Binding-site contacts:
Ligand atom O7 contacts residue ASN237 of chain 1.E at 3.8 Å.
Ligand atom O5 contacts residue ASN237 of chain 1.E at 2.3 Å (h-bond).
Ligand atom C4 contacts residue ASN237 of chain 1.E at 4.3 Å.
Ligand atom N2 contacts residue ASN237 of chain 1.E at 3.1 Å (h-bond).
Ligand atom C7 contacts residue ASN237 of chain 1.E at 3.7 Å.
Ligand atom C8 contacts residue LYS217 of chain 1.E at 3.9 Å.
Ligand atom C8 contacts residue GLY216 of chain 1.E at 2.1 Å.
Ligand atom C5 contacts residue ASN237 of chain 1.E at 3.6 Å.
Ligand atom C8 contacts residue ASN218 of chain 1.E at 2.8 Å.
Ligand atom N2 contacts residue ASN218 of chain 1.E at 4.4 Å.
Ligand atom C2 contacts residue GLY216 of chain 1.E at 3.9 Å.
Ligand atom O7 contacts residue GLY216 of chain 1.E at 3.9 Å.
Ligand atom C3 contacts residue ASN237 of chain 1.E at 3.9 Å.
Ligand atom C8 contacts residue NAG1 of chain 1.I at 4.3 Å.
Ligand atom O7 contacts residue NAG1 of chain 1.I at 3.7 Å.
Ligand atom N2 contacts residue GLY216 of chain 1.E at 2.6 Å (h-bond).
Ligand atom C7 contacts residue ASN218 of chain 1.E at 3.4 Å.
Ligand atom C1 contacts residue GLY216 of chain 1.E at 4.3 Å.
Ligand atom O6 contacts residue ASN237 of chain 1.E at 4.4 Å.
Ligand atom C2 contacts residue ASN237 of chain 1.E at 2.6 Å.
Ligand atom O7 contacts residue ASN218 of chain 1.E at 3.5 Å (h-bond).
Ligand atom C7 contacts residue GLY216 of chain 1.E at 2.7 Å.
Ligand atom C7 contacts residue NAG1 of chain 1.I at 4.4 Å.
Ligand atom C1 contacts residue ASN237 of chain 1.E at 1.4 Å.

Sequence of chain 1.E:
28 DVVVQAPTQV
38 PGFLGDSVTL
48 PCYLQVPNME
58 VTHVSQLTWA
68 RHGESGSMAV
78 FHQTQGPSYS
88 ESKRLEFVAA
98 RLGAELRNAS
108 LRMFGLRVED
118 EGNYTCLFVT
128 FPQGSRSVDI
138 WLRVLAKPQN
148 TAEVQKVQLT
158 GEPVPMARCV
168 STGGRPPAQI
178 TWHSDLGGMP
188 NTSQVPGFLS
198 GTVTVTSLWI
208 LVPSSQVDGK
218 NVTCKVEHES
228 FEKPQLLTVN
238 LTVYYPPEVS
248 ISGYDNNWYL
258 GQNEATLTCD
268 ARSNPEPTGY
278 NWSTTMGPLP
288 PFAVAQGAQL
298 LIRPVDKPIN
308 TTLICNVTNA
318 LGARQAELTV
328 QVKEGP

A small-molecule ligand and the protein it binds are described below.
Small molecule (SMILES): CC(=O)N[C@H]1[C@H](O[C@H]2[C@H](O)[C@@H](NC(C)=O)CO[C@@H]2CO)O[C@H](CO)[C@@H](O[C@@H]2O[C@H](CO)[C@@H](O)[C@H](O)[C@@H]2O)[C@@H]1O